Sequence of chain 38.B:
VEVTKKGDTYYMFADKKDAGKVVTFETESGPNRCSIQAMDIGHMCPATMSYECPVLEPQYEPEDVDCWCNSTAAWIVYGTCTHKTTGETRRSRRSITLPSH

Binding-site contacts:
Ligand atom C2 contacts residue ASN70 of chain 38.B at 2.5 Å.
Ligand atom C2 contacts residue PRO31 of chain 38.B at 4.0 Å (hydrophobic).
Ligand atom N2 contacts residue ASN70 of chain 38.B at 2.9 Å (h-bond).
Ligand atom O7 contacts residue ASN70 of chain 38.B at 3.5 Å (h-bond).
Ligand atom C4 contacts residue ASN70 of chain 38.B at 4.2 Å.
Ligand atom C7 contacts residue PRO31 of chain 38.B at 3.2 Å (hydrophobic).
Ligand atom C1 contacts residue ARG33 of chain 38.B at 4.1 Å.
Ligand atom N2 contacts residue PRO31 of chain 38.B at 2.8 Å (h-bond).
Ligand atom O6 contacts residue ARG33 of chain 38.B at 3.0 Å (salt-bridge).
Ligand atom O7 contacts residue SER71 of chain 38.B at 4.4 Å.
Ligand atom C5 contacts residue ARG33 of chain 38.B at 3.9 Å.
Ligand atom C1 contacts residue ASN70 of chain 38.B at 1.4 Å.
Ligand atom C5 contacts residue ASN70 of chain 38.B at 3.7 Å.
Ligand atom O5 contacts residue ARG33 of chain 38.B at 4.3 Å.
Ligand atom O5 contacts residue ASN70 of chain 38.B at 2.4 Å (h-bond).
Ligand atom O7 contacts residue PRO31 of chain 38.B at 3.0 Å (h-bond).
Ligand atom C3 contacts residue ASN70 of chain 38.B at 3.8 Å.
Ligand atom C3 contacts residue PRO31 of chain 38.B at 4.1 Å (hydrophobic).
Ligand atom N2 contacts residue ASN32 of chain 38.B at 4.2 Å.
Ligand atom C6 contacts residue ARG33 of chain 38.B at 3.7 Å.
Ligand atom C8 contacts residue ASN70 of chain 38.B at 3.9 Å.
Ligand atom C7 contacts residue ASN70 of chain 38.B at 3.4 Å.
Ligand atom O3 contacts residue PRO31 of chain 38.B at 4.2 Å.

A protein and the small-molecule ligand that binds it are described below.
Small molecule (SMILES): CC(=O)N[C@@H]1[C@@H](O)[C@H](O)[C@@H](CO)O[C@H]1O